Binding-site contacts:
Ligand atom OP1 contacts residue LYS846 of chain 1.C at 2.7 Å (salt-bridge).
Ligand atom P contacts residue LYS838 of chain 1.C at 3.8 Å.
Ligand atom O2' contacts residue ASP743 of chain 1.D at 3.2 Å (salt-bridge).
Ligand atom OP1 contacts residue ASP741 of chain 1.D at 3.4 Å (salt-bridge).
Ligand atom P contacts residue LYS846 of chain 1.C at 3.5 Å.
Ligand atom OP1 contacts residue LYS838 of chain 1.C at 2.9 Å (salt-bridge).
Ligand atom O2B contacts residue GLN390 of chain 1.C at 3.0 Å.
Ligand atom O2A contacts residue ILE452 of chain 1.C at 3.6 Å.
Ligand atom C3' contacts residue MG1 of chain 1.K at 3.6 Å.
Ligand atom N3 contacts residue ALA705 of chain 1.D at 3.8 Å.
Ligand atom O1B contacts residue GLN390 of chain 1.C at 3.3 Å (h-bond).
Ligand atom O1B contacts residue ARG420 of chain 1.C at 2.3 Å (salt-bridge).
Ligand atom OP1 contacts residue ARG409 of chain 1.C at 3.8 Å.
Ligand atom O3' contacts residue ASP741 of chain 1.D at 3.1 Å (salt-bridge).
Ligand atom O4' contacts residue HIS999 of chain 1.C at 3.6 Å.
Ligand atom O2' contacts residue MG1 of chain 1.K at 3.8 Å.
Ligand atom C5' contacts residue ILE452 of chain 1.C at 3.8 Å (hydrophobic).
Ligand atom C2' contacts residue ARG704 of chain 1.D at 3.6 Å.
Ligand atom PB contacts residue ARG420 of chain 1.C at 3.3 Å.
Ligand atom C4' contacts residue GLN393 of chain 1.C at 3.7 Å.
Ligand atom C3' contacts residue ASP743 of chain 1.D at 3.6 Å.
Ligand atom C4' contacts residue HIS999 of chain 1.C at 3.6 Å.
Ligand atom O2A contacts residue ASN448 of chain 1.C at 3.4 Å (h-bond).
Ligand atom C5' contacts residue ASP741 of chain 1.D at 3.7 Å.
Ligand atom OP2 contacts residue LYS846 of chain 1.C at 3.6 Å (salt-bridge).
Ligand atom O2' contacts residue ARG704 of chain 1.D at 2.8 Å (salt-bridge).
Ligand atom C2 contacts residue ALA705 of chain 1.D at 3.7 Å (hydrophobic).
Ligand atom O3' contacts residue MG1 of chain 1.K at 2.3 Å.
Ligand atom C4' contacts residue ASP741 of chain 1.D at 3.7 Å.
Ligand atom PB contacts residue GLN390 of chain 1.C at 3.8 Å.
Ligand atom O3' contacts residue ASP743 of chain 1.D at 3.1 Å (salt-bridge).
Ligand atom O3A contacts residue ARG420 of chain 1.C at 3.3 Å (salt-bridge).
Ligand atom N2 contacts residue ALA705 of chain 1.D at 2.9 Å (h-bond).
Ligand atom O3' contacts residue GLN567 of chain 1.C at 3.9 Å.
Ligand atom O3B contacts residue ARG420 of chain 1.C at 3.8 Å.
Ligand atom OP2 contacts residue ASN448 of chain 1.C at 3.4 Å (h-bond).
Ligand atom O3' contacts residue LYS838 of chain 1.C at 3.4 Å (salt-bridge).
Ligand atom C4' contacts residue ASP743 of chain 1.D at 3.4 Å.
Ligand atom O2A contacts residue LEU413 of chain 1.C at 3.6 Å.
Ligand atom N2 contacts residue PRO706 of chain 1.D at 3.8 Å.

A small-molecule ligand and the protein it binds are described below.
Small molecule (SMILES): Nc1nc2c(ncn2[C@@H]2O[C@H](CO[P](=O)(O)O[P](=O)(O)OP(=O)(O)O)[C@@H](O[P](=O)(O)OC[C@H]3O[C@@H](n4cnc5c(=O)nc(N)[nH]c54)[C@H](O)[C@@H]3O[P](=O)(O)OC[C@H]3O[C@@H](n4cnc5c(=O)nc(N)[nH]c54)[C@H](O)[C@@H]3O[P](=O)(O)OC[C@H]3O[C@@H](n4cnc5c(=O)nc(N)[nH]c54)[C@H](O)[C@@H]3O)[C@H]2O)c(=O)[nH]1

Sequence of chain 1.D:
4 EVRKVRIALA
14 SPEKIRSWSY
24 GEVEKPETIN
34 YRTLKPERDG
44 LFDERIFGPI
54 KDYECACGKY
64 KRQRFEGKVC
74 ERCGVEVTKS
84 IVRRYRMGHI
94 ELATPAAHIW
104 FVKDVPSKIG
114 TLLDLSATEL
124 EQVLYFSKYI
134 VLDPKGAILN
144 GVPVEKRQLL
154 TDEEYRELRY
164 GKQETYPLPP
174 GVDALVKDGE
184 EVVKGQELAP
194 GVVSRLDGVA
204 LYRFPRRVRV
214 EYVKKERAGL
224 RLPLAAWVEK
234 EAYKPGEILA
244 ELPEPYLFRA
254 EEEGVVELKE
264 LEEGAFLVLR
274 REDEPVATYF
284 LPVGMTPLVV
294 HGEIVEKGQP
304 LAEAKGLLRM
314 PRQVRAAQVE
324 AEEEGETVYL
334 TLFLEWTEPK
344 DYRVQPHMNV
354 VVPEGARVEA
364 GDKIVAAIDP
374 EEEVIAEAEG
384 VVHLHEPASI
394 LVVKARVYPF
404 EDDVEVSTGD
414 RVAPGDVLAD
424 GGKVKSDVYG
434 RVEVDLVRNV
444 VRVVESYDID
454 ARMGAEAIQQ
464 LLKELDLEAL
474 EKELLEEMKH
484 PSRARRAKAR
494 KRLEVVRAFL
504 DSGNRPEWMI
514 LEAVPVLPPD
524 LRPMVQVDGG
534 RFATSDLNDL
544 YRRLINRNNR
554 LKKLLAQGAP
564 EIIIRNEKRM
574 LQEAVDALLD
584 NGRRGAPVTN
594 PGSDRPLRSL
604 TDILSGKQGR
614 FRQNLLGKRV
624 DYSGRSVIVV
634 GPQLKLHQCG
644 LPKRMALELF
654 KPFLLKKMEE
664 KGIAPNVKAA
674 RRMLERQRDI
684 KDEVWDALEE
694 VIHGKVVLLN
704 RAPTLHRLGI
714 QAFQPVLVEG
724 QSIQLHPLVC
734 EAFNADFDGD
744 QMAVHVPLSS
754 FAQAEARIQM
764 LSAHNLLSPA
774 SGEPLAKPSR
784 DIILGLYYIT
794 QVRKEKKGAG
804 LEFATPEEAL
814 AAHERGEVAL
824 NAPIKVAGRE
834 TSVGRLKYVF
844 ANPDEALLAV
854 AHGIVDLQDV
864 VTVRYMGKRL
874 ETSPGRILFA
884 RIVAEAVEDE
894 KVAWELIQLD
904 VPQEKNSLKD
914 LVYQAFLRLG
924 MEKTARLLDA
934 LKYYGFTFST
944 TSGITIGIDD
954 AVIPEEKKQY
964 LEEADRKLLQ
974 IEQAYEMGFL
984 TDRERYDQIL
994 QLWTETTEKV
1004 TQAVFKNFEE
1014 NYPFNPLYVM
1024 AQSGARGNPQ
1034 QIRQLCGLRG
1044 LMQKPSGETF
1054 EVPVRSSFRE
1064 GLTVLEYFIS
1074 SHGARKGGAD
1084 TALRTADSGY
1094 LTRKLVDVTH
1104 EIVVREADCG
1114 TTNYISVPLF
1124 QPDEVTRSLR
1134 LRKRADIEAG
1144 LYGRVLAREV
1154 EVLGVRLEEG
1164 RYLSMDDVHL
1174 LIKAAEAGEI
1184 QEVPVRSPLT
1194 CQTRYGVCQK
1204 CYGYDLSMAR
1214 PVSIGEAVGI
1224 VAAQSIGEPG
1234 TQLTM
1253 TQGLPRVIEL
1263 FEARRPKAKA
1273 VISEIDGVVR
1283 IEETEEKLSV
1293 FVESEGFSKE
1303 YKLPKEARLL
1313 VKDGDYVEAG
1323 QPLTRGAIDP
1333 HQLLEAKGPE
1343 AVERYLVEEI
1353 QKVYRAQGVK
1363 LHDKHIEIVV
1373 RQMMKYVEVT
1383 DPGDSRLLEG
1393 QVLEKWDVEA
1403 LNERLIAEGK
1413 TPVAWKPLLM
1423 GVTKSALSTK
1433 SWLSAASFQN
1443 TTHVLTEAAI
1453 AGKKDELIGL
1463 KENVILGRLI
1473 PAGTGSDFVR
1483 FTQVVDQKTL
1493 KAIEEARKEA

Sequence of chain 1.C:
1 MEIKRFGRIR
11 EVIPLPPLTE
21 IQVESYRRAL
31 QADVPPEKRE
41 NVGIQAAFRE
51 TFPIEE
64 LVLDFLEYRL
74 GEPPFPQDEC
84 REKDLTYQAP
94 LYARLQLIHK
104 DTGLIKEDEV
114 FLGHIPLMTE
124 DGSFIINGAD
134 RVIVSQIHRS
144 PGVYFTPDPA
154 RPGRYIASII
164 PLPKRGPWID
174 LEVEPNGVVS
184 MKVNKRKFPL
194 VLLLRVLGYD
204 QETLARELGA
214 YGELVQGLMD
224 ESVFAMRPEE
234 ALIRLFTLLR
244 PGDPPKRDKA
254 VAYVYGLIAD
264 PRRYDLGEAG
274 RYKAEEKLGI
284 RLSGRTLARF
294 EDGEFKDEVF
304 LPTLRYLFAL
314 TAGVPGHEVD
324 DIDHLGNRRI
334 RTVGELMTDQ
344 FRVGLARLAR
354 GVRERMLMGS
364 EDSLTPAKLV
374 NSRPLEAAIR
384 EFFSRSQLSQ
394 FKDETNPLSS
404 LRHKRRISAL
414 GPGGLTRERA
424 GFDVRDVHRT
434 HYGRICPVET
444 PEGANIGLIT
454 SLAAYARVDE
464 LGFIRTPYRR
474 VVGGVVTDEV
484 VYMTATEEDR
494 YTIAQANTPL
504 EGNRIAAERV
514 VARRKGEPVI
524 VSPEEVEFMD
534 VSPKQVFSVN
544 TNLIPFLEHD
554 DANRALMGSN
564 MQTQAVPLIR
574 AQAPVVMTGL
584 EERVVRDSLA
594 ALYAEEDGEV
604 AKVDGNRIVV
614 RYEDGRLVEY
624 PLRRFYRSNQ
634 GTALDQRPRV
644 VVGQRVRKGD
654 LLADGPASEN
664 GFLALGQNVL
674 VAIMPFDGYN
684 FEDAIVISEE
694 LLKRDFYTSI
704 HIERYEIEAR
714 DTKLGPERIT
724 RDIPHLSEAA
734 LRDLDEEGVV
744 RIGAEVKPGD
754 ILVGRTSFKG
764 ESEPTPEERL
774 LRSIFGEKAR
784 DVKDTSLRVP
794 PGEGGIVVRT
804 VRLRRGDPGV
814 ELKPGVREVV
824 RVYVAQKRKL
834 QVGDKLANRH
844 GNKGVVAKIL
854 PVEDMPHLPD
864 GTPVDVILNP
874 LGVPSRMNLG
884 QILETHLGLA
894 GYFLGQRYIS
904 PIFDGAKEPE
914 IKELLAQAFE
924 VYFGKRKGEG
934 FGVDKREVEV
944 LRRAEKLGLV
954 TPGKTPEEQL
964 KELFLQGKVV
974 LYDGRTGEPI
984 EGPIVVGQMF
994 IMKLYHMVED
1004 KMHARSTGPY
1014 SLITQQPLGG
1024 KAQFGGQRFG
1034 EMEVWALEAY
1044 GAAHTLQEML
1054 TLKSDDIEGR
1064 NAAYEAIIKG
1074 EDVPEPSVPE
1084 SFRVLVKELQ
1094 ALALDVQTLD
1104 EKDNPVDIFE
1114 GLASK